Binding-site contacts:
Ligand atom C4 contacts residue ASN70 of chain 1.A at 4.1 Å.
Ligand atom C2 contacts residue ASN70 of chain 1.A at 2.2 Å.
Ligand atom O6 contacts residue ASN70 of chain 1.A at 4.1 Å.
Ligand atom O7 contacts residue ASN70 of chain 1.A at 2.8 Å (h-bond).
Ligand atom O5 contacts residue SER72 of chain 1.A at 4.1 Å.
Ligand atom N2 contacts residue ASN70 of chain 1.A at 2.7 Å (h-bond).
Ligand atom O5 contacts residue ASN70 of chain 1.A at 2.5 Å (h-bond).
Ligand atom C7 contacts residue ASN70 of chain 1.A at 2.9 Å.
Ligand atom C3 contacts residue ASN70 of chain 1.A at 3.6 Å.
Ligand atom C6 contacts residue ASN70 of chain 1.A at 4.3 Å.
Ligand atom C6 contacts residue SER72 of chain 1.A at 3.5 Å.
Ligand atom O6 contacts residue SER72 of chain 1.A at 2.7 Å (h-bond).
Ligand atom C1 contacts residue ASN70 of chain 1.A at 1.5 Å.
Ligand atom C5 contacts residue SER72 of chain 1.A at 4.5 Å.
Ligand atom C8 contacts residue ASN70 of chain 1.A at 4.2 Å.
Ligand atom C5 contacts residue ASN70 of chain 1.A at 3.7 Å.

This protein binds this small molecule.
Small molecule (SMILES): CC(=O)N[C@@H]1[C@@H](O)[C@H](O)[C@@H](CO)O[C@H]1O

Sequence of chain 1.A:
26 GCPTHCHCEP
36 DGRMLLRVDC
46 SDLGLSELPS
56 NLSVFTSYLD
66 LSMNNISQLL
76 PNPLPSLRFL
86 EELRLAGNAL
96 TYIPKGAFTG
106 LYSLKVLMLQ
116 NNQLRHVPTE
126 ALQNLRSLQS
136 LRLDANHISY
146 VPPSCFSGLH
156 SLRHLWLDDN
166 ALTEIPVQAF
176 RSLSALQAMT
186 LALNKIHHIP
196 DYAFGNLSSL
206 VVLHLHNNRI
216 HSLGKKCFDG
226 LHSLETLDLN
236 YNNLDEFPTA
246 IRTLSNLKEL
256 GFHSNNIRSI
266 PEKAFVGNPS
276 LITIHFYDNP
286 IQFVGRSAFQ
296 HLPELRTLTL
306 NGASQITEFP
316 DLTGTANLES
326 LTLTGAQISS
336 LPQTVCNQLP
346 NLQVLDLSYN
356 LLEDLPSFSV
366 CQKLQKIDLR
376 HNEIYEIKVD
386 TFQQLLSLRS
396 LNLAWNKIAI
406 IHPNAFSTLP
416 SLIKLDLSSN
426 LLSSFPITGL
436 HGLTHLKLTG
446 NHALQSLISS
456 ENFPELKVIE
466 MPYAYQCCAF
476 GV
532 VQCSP